Sequence of chain 1.A:
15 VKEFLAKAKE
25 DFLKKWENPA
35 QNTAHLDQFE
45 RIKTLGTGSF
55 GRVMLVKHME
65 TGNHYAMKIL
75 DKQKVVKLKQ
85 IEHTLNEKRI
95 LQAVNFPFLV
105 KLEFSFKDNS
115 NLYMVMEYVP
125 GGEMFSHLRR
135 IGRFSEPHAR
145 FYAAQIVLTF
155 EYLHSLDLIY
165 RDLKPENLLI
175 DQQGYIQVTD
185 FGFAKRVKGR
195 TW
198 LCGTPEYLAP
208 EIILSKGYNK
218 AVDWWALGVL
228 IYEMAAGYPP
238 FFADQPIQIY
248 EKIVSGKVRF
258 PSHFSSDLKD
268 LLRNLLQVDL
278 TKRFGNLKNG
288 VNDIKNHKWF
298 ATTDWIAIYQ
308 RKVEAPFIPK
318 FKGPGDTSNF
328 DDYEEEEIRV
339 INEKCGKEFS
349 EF

Binding-site contacts:
Ligand atom C7 contacts residue LEU173 of chain 1.A at 3.5 Å (hydrophobic).
Ligand atom C12 contacts residue VAL57 of chain 1.A at 3.7 Å (hydrophobic).
Ligand atom C13 contacts residue THR183 of chain 1.A at 3.2 Å.
Ligand atom C15 contacts residue LYS72 of chain 1.A at 3.2 Å.
Ligand atom C26 contacts residue VAL57 of chain 1.A at 3.6 Å (hydrophobic).
Ligand atom O5 contacts residue GLU121 of chain 1.A at 3.8 Å.
Ligand atom C24 contacts residue GLU127 of chain 1.A at 3.5 Å.
Ligand atom C8 contacts residue VAL123 of chain 1.A at 3.6 Å (hydrophobic).
Ligand atom C28 contacts residue GLU170 of chain 1.A at 3.1 Å.
Ligand atom C14 contacts residue THR183 of chain 1.A at 3.5 Å.
Ligand atom C3 contacts residue PHE327 of chain 1.A at 3.7 Å (hydrophobic).
Ligand atom O5 contacts residue VAL123 of chain 1.A at 2.6 Å (h-bond).
Ligand atom C28 contacts residue GLU127 of chain 1.A at 3.2 Å.
Ligand atom N4 contacts residue GLU127 of chain 1.A at 2.9 Å (salt-bridge).
Ligand atom C15 contacts residue ASP184 of chain 1.A at 3.4 Å.
Ligand atom C23 contacts residue GLU127 of chain 1.A at 3.6 Å.
Ligand atom C8 contacts residue ALA70 of chain 1.A at 3.2 Å (hydrophobic).
Ligand atom C13 contacts residue MET120 of chain 1.A at 3.5 Å (hydrophobic).
Ligand atom C3 contacts residue VAL123 of chain 1.A at 3.5 Å (hydrophobic).
Ligand atom C9 contacts residue THR183 of chain 1.A at 3.4 Å.
Ligand atom C27 contacts residue GLU170 of chain 1.A at 3.4 Å.
Ligand atom O5 contacts residue ALA70 of chain 1.A at 3.5 Å.
Ligand atom O5 contacts residue TYR122 of chain 1.A at 3.2 Å.
Ligand atom C2 contacts residue LEU49 of chain 1.A at 3.7 Å (hydrophobic).
Ligand atom C20 contacts residue LEU49 of chain 1.A at 3.8 Å (hydrophobic).
Ligand atom C18 contacts residue VAL57 of chain 1.A at 3.6 Å (hydrophobic).
Ligand atom N2 contacts residue VAL57 of chain 1.A at 3.3 Å.
Ligand atom C27 contacts residue ASN171 of chain 1.A at 3.5 Å.
Ligand atom C17 contacts residue VAL57 of chain 1.A at 3.3 Å (hydrophobic).
Ligand atom C4 contacts residue VAL123 of chain 1.A at 3.1 Å (hydrophobic).
Ligand atom C9 contacts residue ALA70 of chain 1.A at 3.5 Å (hydrophobic).
Ligand atom N4 contacts residue GLU170 of chain 1.A at 2.5 Å (salt-bridge).
Ligand atom C3 contacts residue LEU49 of chain 1.A at 3.7 Å (hydrophobic).
Ligand atom N1 contacts residue ALA70 of chain 1.A at 3.0 Å.
Ligand atom C1 contacts residue LEU49 of chain 1.A at 3.7 Å (hydrophobic).
Ligand atom C26 contacts residue PHE54 of chain 1.A at 3.7 Å (hydrophobic).
Ligand atom N1 contacts residue GLU121 of chain 1.A at 3.1 Å (salt-bridge).
Ligand atom C25 contacts residue LEU49 of chain 1.A at 3.3 Å (hydrophobic).
Ligand atom O4 contacts residue GLY50 of chain 1.A at 3.3 Å.
Ligand atom C4 contacts residue TYR122 of chain 1.A at 3.7 Å (hydrophobic).

A small-molecule ligand and the protein it binds are described below.
Small molecule (SMILES): CN[C@@H]1C[C@H]2O[C@@](C)([C@@H]1OC)n1c3ccccc3c3c4c(c5c6ccccc6n2c5c31)C(=O)NC4